Sequence of chain 1.C:
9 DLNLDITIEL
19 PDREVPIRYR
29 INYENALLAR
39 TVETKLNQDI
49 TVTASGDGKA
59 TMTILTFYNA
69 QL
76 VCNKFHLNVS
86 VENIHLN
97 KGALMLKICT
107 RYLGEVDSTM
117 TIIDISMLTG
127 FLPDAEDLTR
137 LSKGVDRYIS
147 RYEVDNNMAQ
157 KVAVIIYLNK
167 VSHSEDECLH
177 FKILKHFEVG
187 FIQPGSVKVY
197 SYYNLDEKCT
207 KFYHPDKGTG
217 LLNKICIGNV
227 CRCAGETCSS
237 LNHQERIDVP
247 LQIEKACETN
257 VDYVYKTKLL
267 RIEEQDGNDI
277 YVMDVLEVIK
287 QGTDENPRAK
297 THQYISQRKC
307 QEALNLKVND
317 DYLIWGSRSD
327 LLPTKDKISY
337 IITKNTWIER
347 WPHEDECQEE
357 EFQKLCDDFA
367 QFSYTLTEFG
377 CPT

The protein below binds the small molecule below.
Small molecule (SMILES): CC(=O)N[C@@H]1[C@@H](O)[C@H](O)[C@@H](CO)O[C@H]1O

Binding-site contacts:
Ligand atom C1 contacts residue ASN83 of chain 1.C at 1.4 Å.
Ligand atom C7 contacts residue ASN83 of chain 1.C at 3.4 Å.
Ligand atom C2 contacts residue ASN83 of chain 1.C at 2.8 Å.
Ligand atom O7 contacts residue VAL84 of chain 1.C at 4.4 Å.
Ligand atom C3 contacts residue ASN83 of chain 1.C at 3.9 Å.
Ligand atom C8 contacts residue ASN83 of chain 1.C at 3.7 Å.
Ligand atom O7 contacts residue LYS103 of chain 1.C at 3.8 Å.
Ligand atom O7 contacts residue CYS105 of chain 1.C at 4.3 Å.
Ligand atom C1 contacts residue CYS105 of chain 1.C at 4.5 Å (hydrophobic).
Ligand atom C8 contacts residue SER85 of chain 1.C at 3.9 Å.
Ligand atom C7 contacts residue SER85 of chain 1.C at 4.2 Å.
Ligand atom C7 contacts residue CYS105 of chain 1.C at 4.4 Å (hydrophobic).
Ligand atom O5 contacts residue ASN83 of chain 1.C at 2.3 Å (h-bond).
Ligand atom N2 contacts residue CYS105 of chain 1.C at 3.7 Å.
Ligand atom O7 contacts residue SER85 of chain 1.C at 3.5 Å (h-bond).
Ligand atom C4 contacts residue ASN83 of chain 1.C at 4.3 Å.
Ligand atom C5 contacts residue ASN83 of chain 1.C at 3.4 Å.
Ligand atom N2 contacts residue ASN83 of chain 1.C at 3.2 Å.
Ligand atom O7 contacts residue ASN83 of chain 1.C at 3.9 Å.